Sequence of chain 1.A:
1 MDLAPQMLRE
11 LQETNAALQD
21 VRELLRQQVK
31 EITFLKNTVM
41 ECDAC

Binding-site contacts:
Ligand atom C18 contacts residue LEU18 of chain 1.C at 3.2 Å (hydrophobic).
Ligand atom C9 contacts residue VAL21 of chain 1.B at 3.1 Å (hydrophobic).
Ligand atom C22 contacts residue LEU18 of chain 1.D at 3.9 Å (hydrophobic).
Ligand atom O2 contacts residue THR14 of chain 1.C at 3.8 Å.
Ligand atom C16 contacts residue LEU18 of chain 1.E at 3.3 Å (hydrophobic).
Ligand atom C12 contacts residue LEU18 of chain 1.B at 3.3 Å (hydrophobic).
Ligand atom C26 contacts residue THR14 of chain 1.A at 3.8 Å.
Ligand atom C26 contacts residue THR14 of chain 1.E at 3.8 Å.
Ligand atom C10 contacts residue LEU25 of chain 1.C at 4.0 Å (hydrophobic).
Ligand atom C19 contacts residue LEU25 of chain 1.C at 3.4 Å (hydrophobic).
Ligand atom C3 contacts residue LEU25 of chain 1.B at 3.6 Å (hydrophobic).
Ligand atom C23 contacts residue THR14 of chain 1.E at 3.7 Å.
Ligand atom C12 contacts residue LEU18 of chain 1.C at 4.1 Å (hydrophobic).
Ligand atom C4 contacts residue LEU25 of chain 1.B at 3.8 Å (hydrophobic).
Ligand atom C15 contacts residue LEU18 of chain 1.E at 3.4 Å (hydrophobic).
Ligand atom C2 contacts residue LEU25 of chain 1.D at 4.0 Å (hydrophobic).
Ligand atom C7 contacts residue VAL21 of chain 1.E at 3.7 Å (hydrophobic).
Ligand atom C24 contacts residue THR14 of chain 1.A at 3.5 Å.
Ligand atom O1 contacts residue LEU25 of chain 1.A at 2.9 Å.
Ligand atom C17 contacts residue LEU18 of chain 1.D at 4.0 Å (hydrophobic).
Ligand atom C3 contacts residue LEU25 of chain 1.A at 4.0 Å (hydrophobic).
Ligand atom C19 contacts residue LEU25 of chain 1.D at 3.4 Å (hydrophobic).
Ligand atom C16 contacts residue LEU18 of chain 1.D at 3.5 Å (hydrophobic).
Ligand atom C18 contacts residue LEU18 of chain 1.D at 3.5 Å (hydrophobic).
Ligand atom C15 contacts residue LEU18 of chain 1.D at 3.9 Å (hydrophobic).
Ligand atom C23 contacts residue THR14 of chain 1.D at 3.5 Å.
Ligand atom C11 contacts residue VAL21 of chain 1.B at 3.5 Å (hydrophobic).
Ligand atom C21 contacts residue LEU18 of chain 1.B at 3.5 Å (hydrophobic).
Ligand atom C19 contacts residue VAL21 of chain 1.D at 3.5 Å (hydrophobic).
Ligand atom C7 contacts residue VAL21 of chain 1.D at 4.0 Å (hydrophobic).
Ligand atom O2 contacts residue THR14 of chain 1.D at 3.7 Å.
Ligand atom C9 contacts residue VAL21 of chain 1.C at 4.0 Å (hydrophobic).
Ligand atom C24 contacts residue THR14 of chain 1.E at 3.9 Å.
Ligand atom C10 contacts residue LEU25 of chain 1.D at 3.8 Å (hydrophobic).
Ligand atom C15 contacts residue VAL21 of chain 1.E at 4.0 Å (hydrophobic).
Ligand atom C1 contacts residue LEU25 of chain 1.D at 3.4 Å (hydrophobic).
Ligand atom C20 contacts residue LEU18 of chain 1.D at 3.4 Å (hydrophobic).
Ligand atom C27 contacts residue LEU11 of chain 1.A at 3.8 Å (hydrophobic).
Ligand atom C22 contacts residue THR14 of chain 1.E at 3.9 Å.
Ligand atom C11 contacts residue LEU18 of chain 1.B at 3.4 Å (hydrophobic).

Sequence of chain 1.E:
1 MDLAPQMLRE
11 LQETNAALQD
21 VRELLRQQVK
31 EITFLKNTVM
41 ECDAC

Sequence of chain 1.D:
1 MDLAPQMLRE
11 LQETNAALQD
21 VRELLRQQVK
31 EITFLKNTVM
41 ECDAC

This protein binds this small molecule.
Small molecule (SMILES): C=C1CC[C@H](O)CC1=C/C=C1\CCC[C@]2(C)[C@@H]([C@H](C)CCCC(C)(C)O)CC[C@@H]12

Sequence of chain 1.C:
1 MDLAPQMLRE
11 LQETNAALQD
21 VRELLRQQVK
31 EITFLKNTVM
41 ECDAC

Sequence of chain 1.B:
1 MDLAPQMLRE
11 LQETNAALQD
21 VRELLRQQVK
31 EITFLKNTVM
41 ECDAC